Sequence of chain 1.E:
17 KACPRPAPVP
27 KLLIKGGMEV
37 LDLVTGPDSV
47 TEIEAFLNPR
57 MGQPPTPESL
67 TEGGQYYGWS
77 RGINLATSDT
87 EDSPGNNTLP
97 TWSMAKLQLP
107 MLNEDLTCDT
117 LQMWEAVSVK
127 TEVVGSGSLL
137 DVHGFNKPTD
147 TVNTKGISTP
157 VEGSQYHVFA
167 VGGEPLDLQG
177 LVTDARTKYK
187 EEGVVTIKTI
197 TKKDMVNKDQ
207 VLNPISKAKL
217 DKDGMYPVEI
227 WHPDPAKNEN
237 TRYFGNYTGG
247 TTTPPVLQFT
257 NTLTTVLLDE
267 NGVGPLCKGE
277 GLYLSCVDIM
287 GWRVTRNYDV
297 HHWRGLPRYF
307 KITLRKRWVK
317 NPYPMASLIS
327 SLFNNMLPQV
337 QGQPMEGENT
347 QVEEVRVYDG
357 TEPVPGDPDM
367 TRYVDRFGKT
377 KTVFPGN

A protein and the small-molecule ligand that binds it are described below.
Small molecule (SMILES): CC(=O)N[C@H]1[C@H]([C@H](O)[C@H](O)CO)O[C@@](O[C@H]2[C@@H](O)[C@@H](CO)O[C@@H](O[C@H]3[C@H](O)[C@@H](O)[C@H](O)O[C@@H]3CO)[C@@H]2O)(C(=O)O)C[C@@H]1O

Sequence of chain 1.D:
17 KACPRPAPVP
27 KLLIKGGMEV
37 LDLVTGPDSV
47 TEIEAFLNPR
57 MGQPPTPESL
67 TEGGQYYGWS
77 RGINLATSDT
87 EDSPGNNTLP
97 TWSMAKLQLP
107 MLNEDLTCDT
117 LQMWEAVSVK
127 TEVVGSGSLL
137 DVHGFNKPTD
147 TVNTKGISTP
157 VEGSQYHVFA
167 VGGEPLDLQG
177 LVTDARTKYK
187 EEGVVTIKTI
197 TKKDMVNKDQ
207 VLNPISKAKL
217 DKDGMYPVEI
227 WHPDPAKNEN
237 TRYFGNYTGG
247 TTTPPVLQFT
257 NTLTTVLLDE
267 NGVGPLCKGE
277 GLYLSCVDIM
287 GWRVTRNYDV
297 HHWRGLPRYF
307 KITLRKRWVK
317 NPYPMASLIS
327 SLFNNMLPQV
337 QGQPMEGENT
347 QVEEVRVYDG

Binding-site contacts:
Ligand atom O4 contacts residue THR291 of chain 1.D at 4.0 Å.
Ligand atom O1A contacts residue GLY78 of chain 1.D at 4.1 Å.
Ligand atom C4 contacts residue ARG77 of chain 1.D at 4.1 Å.
Ligand atom O3 contacts residue ARG77 of chain 1.D at 4.3 Å.
Ligand atom C3 contacts residue ARG77 of chain 1.D at 3.4 Å.
Ligand atom C4 contacts residue TYR72 of chain 1.D at 3.4 Å (hydrophobic).
Ligand atom C4 contacts residue VAL296 of chain 1.D at 4.2 Å (hydrophobic).
Ligand atom C6 contacts residue TYR72 of chain 1.D at 3.8 Å (hydrophobic).
Ligand atom C1 contacts residue TYR72 of chain 1.D at 3.8 Å (hydrophobic).
Ligand atom C6 contacts residue THR94 of chain 1.D at 4.2 Å.
Ligand atom C3 contacts residue VAL296 of chain 1.D at 3.5 Å (hydrophobic).
Ligand atom C11 contacts residue TYR72 of chain 1.D at 4.0 Å (hydrophobic).
Ligand atom C6 contacts residue ASN93 of chain 1.D at 3.2 Å.
Ligand atom O1A contacts residue ARG77 of chain 1.D at 2.8 Å (salt-bridge).
Ligand atom O4 contacts residue ARG77 of chain 1.D at 4.3 Å.
Ligand atom O6 contacts residue ASN93 of chain 1.D at 3.4 Å (h-bond).
Ligand atom C11 contacts residue ASP85 of chain 1.E at 3.6 Å.
Ligand atom N5 contacts residue TYR72 of chain 1.D at 3.0 Å (h-bond).
Ligand atom O1B contacts residue ARG77 of chain 1.D at 2.8 Å (salt-bridge).
Ligand atom O8 contacts residue TYR72 of chain 1.D at 3.7 Å.
Ligand atom O8 contacts residue ARG77 of chain 1.D at 3.6 Å.
Ligand atom C5 contacts residue TYR72 of chain 1.D at 3.6 Å (hydrophobic).
Ligand atom O4 contacts residue VAL296 of chain 1.D at 4.0 Å.
Ligand atom C1 contacts residue ARG77 of chain 1.D at 3.4 Å.
Ligand atom O1B contacts residue TYR72 of chain 1.D at 4.0 Å.
Ligand atom O3 contacts residue ASN80 of chain 1.D at 3.8 Å.
Ligand atom C3 contacts residue HIS298 of chain 1.D at 3.9 Å.
Ligand atom O4 contacts residue ILE79 of chain 1.D at 4.2 Å.
Ligand atom C3 contacts residue GLY78 of chain 1.D at 4.0 Å.
Ligand atom O4 contacts residue HIS298 of chain 1.D at 2.6 Å (h-bond).
Ligand atom O4 contacts residue TYR72 of chain 1.D at 3.9 Å.
Ligand atom O4 contacts residue GLY78 of chain 1.D at 3.1 Å (h-bond).
Ligand atom C4 contacts residue HIS298 of chain 1.D at 3.7 Å.
Ligand atom C10 contacts residue TYR72 of chain 1.D at 3.8 Å (hydrophobic).
Ligand atom C2 contacts residue ARG77 of chain 1.D at 4.0 Å.
Ligand atom O3 contacts residue GLY78 of chain 1.D at 3.8 Å.
Ligand atom O1A contacts residue TYR72 of chain 1.D at 3.3 Å.
Ligand atom C4 contacts residue GLY78 of chain 1.D at 3.8 Å.
Ligand atom O10 contacts residue THR291 of chain 1.D at 3.8 Å.
Ligand atom O3 contacts residue VAL296 of chain 1.D at 4.3 Å.